Sequence of chain 1.B:
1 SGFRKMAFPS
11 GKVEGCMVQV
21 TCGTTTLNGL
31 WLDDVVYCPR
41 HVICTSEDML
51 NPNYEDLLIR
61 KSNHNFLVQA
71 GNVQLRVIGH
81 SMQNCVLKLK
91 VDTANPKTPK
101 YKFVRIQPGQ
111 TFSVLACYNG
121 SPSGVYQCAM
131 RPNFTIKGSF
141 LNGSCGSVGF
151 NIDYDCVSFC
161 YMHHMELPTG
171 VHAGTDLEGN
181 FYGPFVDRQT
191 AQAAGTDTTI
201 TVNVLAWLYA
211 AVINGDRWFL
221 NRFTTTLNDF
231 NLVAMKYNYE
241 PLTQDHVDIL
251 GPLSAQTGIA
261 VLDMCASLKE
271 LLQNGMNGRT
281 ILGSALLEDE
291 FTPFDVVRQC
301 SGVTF

Binding-site contacts:
Ligand atom C11 contacts residue CYS44 of chain 1.A at 3.7 Å (hydrophobic).
Ligand atom O2 contacts residue GLU166 of chain 1.A at 2.9 Å (salt-bridge).
Ligand atom CL contacts residue ASP187 of chain 1.A at 3.3 Å.
Ligand atom C20 contacts residue GLU166 of chain 1.A at 3.6 Å.
Ligand atom N4 contacts residue HIS163 of chain 1.A at 2.6 Å (h-bond).
Ligand atom C1 contacts residue ARG188 of chain 1.A at 3.6 Å.
Ligand atom C9 contacts residue HIS41 of chain 1.A at 3.5 Å.
Ligand atom C1 contacts residue MET49 of chain 1.A at 3.5 Å (hydrophobic).
Ligand atom C11 contacts residue THR25 of chain 1.A at 3.5 Å.
Ligand atom C22 contacts residue PHE140 of chain 1.A at 3.7 Å (hydrophobic).
Ligand atom C22 contacts residue GLU166 of chain 1.A at 3.4 Å.
Ligand atom C28 contacts residue MET165 of chain 1.A at 3.5 Å (hydrophobic).
Ligand atom C contacts residue MET49 of chain 1.A at 3.6 Å (hydrophobic).
Ligand atom C10 contacts residue THR45 of chain 1.A at 3.8 Å.
Ligand atom C19 contacts residue CYS145 of chain 1.A at 3.7 Å (hydrophobic).
Ligand atom C20 contacts residue HIS163 of chain 1.A at 3.7 Å.
Ligand atom N4 contacts residue SER144 of chain 1.A at 3.8 Å.
Ligand atom O contacts residue GLN189 of chain 1.A at 3.3 Å.
Ligand atom C28 contacts residue HIS164 of chain 1.A at 3.4 Å.
Ligand atom C2 contacts residue ARG188 of chain 1.A at 3.6 Å.
Ligand atom O1 contacts residue ASN142 of chain 1.A at 3.4 Å (h-bond).
Ligand atom N1 contacts residue THR26 of chain 1.A at 3.0 Å (h-bond).
Ligand atom N2 contacts residue THR26 of chain 1.A at 3.6 Å (h-bond).
Ligand atom C2 contacts residue GLN189 of chain 1.A at 3.8 Å.
Ligand atom N2 contacts residue LEU27 of chain 1.A at 3.7 Å.
Ligand atom CL contacts residue HIS41 of chain 1.A at 3.4 Å.
Ligand atom O contacts residue DMS1 of chain 1.D at 3.6 Å.
Ligand atom C22 contacts residue LEU141 of chain 1.A at 3.8 Å (hydrophobic).
Ligand atom C20 contacts residue PHE140 of chain 1.A at 3.6 Å (hydrophobic).
Ligand atom C10 contacts residue MET49 of chain 1.A at 3.7 Å (hydrophobic).
Ligand atom C21 contacts residue GLU166 of chain 1.A at 3.8 Å.
Ligand atom CL contacts residue HIS164 of chain 1.A at 3.5 Å.
Ligand atom O2 contacts residue MET165 of chain 1.A at 3.4 Å.
Ligand atom C1 contacts residue MET165 of chain 1.A at 3.5 Å (hydrophobic).
Ligand atom C20 contacts residue LEU141 of chain 1.A at 3.7 Å (hydrophobic).
Ligand atom C19 contacts residue GLU166 of chain 1.A at 3.6 Å.
Ligand atom C contacts residue MET165 of chain 1.A at 3.4 Å (hydrophobic).
Ligand atom CL contacts residue MET165 of chain 1.A at 3.7 Å.
Ligand atom C19 contacts residue HIS163 of chain 1.A at 3.2 Å.
Ligand atom N4 contacts residue GLU166 of chain 1.A at 3.8 Å.

Sequence of chain 1.A:
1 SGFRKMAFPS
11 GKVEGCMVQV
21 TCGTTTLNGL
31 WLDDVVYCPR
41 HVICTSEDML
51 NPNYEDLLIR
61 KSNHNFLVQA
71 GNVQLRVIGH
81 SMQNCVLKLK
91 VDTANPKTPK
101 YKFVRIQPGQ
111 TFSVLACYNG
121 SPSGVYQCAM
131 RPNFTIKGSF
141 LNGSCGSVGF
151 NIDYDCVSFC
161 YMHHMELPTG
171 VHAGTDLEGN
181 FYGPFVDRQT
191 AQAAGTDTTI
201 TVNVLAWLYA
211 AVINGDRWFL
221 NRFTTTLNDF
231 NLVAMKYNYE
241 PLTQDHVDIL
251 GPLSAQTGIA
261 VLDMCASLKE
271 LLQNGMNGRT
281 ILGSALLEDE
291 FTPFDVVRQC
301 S

This small molecule binds to this protein.
Small molecule (SMILES): O=C(C[C@@]1(C(=O)Nc2cncc3ccccc23)CCOc2ccc(Cl)cc21)N1CCCC[C@@H]1c1cn[nH]c1